The protein below binds the small molecule below.
Small molecule (SMILES): COC(=O)c1c(C)nc(C)c(C(=O)OCCN(C)Cc2ccccc2)c1-c1cccc([N+](=O)[O-])c1

Binding-site contacts:
Ligand atom C6 contacts residue VAL82 of chain 1.A at 3.7 Å (hydrophobic).
Ligand atom C5 contacts residue TRP226 of chain 1.A at 3.5 Å (hydrophobic).
Ligand atom N1 contacts residue HIS51 of chain 1.A at 3.2 Å (h-bond).
Ligand atom C17 contacts residue TYR126 of chain 1.A at 3.5 Å (hydrophobic).
Ligand atom N contacts residue HIS204 of chain 1.A at 2.8 Å (h-bond).
Ligand atom C16 contacts residue TYR126 of chain 1.A at 3.5 Å (hydrophobic).
Ligand atom C1 contacts residue HIS204 of chain 1.A at 3.6 Å.
Ligand atom C contacts residue TRP226 of chain 1.A at 3.5 Å (hydrophobic).
Ligand atom O2 contacts residue ILE119 of chain 1.A at 3.0 Å.
Ligand atom N contacts residue TRP226 of chain 1.A at 3.2 Å.
Ligand atom O2 contacts residue MET122 of chain 1.A at 2.8 Å.
Ligand atom N2 contacts residue MET122 of chain 1.A at 3.2 Å (h-bond).
Ligand atom O4 contacts residue MET207 of chain 1.A at 3.2 Å.
Ligand atom O contacts residue MET85 of chain 1.A at 3.6 Å.
Ligand atom C5 contacts residue HIS204 of chain 1.A at 3.7 Å.
Ligand atom O1 contacts residue PHE86 of chain 1.A at 3.2 Å.
Ligand atom C contacts residue HIS204 of chain 1.A at 3.5 Å.
Ligand atom C23 contacts residue PHE86 of chain 1.A at 3.1 Å (hydrophobic).
Ligand atom C6 contacts residue HIS204 of chain 1.A at 3.6 Å.
Ligand atom C14 contacts residue SER89 of chain 1.A at 3.6 Å.
Ligand atom C1 contacts residue TRP226 of chain 1.A at 3.4 Å (hydrophobic).
Ligand atom C20 contacts residue MET122 of chain 1.A at 3.7 Å (hydrophobic).
Ligand atom C6 contacts residue PHE86 of chain 1.A at 3.4 Å (hydrophobic).
Ligand atom O3 contacts residue ILE109 of chain 1.A at 3.7 Å.
Ligand atom C16 contacts residue LEU105 of chain 1.A at 3.7 Å (hydrophobic).
Ligand atom O3 contacts residue ILE114 of chain 1.A at 3.5 Å.
Ligand atom C23 contacts residue MET207 of chain 1.A at 3.3 Å (hydrophobic).
Ligand atom C8 contacts residue SER89 of chain 1.A at 3.4 Å.
Ligand atom C15 contacts residue LEU105 of chain 1.A at 3.8 Å (hydrophobic).
Ligand atom C24 contacts residue MET207 of chain 1.A at 3.5 Å (hydrophobic).
Ligand atom O4 contacts residue VAL213 of chain 1.A at 3.7 Å.
Ligand atom C7 contacts residue PHE86 of chain 1.A at 3.4 Å (hydrophobic).
Ligand atom C contacts residue LEU208 of chain 1.A at 3.3 Å (hydrophobic).
Ligand atom C22 contacts residue MET207 of chain 1.A at 3.0 Å (hydrophobic).
Ligand atom C22 contacts residue PHE86 of chain 1.A at 3.2 Å (hydrophobic).
Ligand atom O2 contacts residue ILE109 of chain 1.A at 3.8 Å.
Ligand atom C21 contacts residue MET207 of chain 1.A at 3.8 Å (hydrophobic).
Ligand atom C13 contacts residue HIS51 of chain 1.A at 3.5 Å.
Ligand atom C15 contacts residue SER89 of chain 1.A at 3.2 Å.
Ligand atom C13 contacts residue SER89 of chain 1.A at 3.6 Å.

Sequence of chain 1.A:
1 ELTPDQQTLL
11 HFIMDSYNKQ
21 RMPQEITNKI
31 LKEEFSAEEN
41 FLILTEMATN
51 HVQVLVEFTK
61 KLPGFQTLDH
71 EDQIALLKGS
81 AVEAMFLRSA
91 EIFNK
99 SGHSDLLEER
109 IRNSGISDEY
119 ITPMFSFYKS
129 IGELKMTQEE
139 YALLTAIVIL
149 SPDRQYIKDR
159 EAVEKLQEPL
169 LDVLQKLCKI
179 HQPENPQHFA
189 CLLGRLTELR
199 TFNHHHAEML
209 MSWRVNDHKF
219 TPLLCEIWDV